Sequence of chain 1.D:
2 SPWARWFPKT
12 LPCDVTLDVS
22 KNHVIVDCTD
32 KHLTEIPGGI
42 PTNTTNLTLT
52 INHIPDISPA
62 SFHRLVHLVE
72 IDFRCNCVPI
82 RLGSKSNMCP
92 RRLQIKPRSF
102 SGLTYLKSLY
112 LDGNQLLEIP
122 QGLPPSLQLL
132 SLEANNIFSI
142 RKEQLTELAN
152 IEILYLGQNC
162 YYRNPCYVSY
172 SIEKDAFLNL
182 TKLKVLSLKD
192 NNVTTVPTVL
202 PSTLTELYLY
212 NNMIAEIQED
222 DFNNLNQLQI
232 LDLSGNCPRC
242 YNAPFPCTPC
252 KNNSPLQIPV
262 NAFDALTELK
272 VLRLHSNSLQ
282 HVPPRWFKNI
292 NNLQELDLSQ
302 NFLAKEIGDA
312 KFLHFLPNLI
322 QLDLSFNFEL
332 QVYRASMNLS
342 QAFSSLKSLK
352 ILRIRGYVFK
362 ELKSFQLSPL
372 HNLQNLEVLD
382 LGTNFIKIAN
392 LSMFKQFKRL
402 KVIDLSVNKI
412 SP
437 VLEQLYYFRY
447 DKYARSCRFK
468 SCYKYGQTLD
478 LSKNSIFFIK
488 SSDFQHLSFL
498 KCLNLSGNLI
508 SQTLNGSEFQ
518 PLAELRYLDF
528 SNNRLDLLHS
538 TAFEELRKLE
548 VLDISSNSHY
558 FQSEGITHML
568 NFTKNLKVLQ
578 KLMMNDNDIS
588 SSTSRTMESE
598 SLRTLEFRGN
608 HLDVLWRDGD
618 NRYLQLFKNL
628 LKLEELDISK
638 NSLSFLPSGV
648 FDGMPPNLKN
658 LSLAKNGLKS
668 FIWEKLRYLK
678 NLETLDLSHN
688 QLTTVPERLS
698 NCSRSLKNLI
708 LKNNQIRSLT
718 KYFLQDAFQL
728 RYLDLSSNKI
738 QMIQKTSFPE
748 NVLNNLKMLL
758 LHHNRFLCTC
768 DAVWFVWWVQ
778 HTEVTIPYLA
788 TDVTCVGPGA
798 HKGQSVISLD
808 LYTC

Sequence of chain 1.B:
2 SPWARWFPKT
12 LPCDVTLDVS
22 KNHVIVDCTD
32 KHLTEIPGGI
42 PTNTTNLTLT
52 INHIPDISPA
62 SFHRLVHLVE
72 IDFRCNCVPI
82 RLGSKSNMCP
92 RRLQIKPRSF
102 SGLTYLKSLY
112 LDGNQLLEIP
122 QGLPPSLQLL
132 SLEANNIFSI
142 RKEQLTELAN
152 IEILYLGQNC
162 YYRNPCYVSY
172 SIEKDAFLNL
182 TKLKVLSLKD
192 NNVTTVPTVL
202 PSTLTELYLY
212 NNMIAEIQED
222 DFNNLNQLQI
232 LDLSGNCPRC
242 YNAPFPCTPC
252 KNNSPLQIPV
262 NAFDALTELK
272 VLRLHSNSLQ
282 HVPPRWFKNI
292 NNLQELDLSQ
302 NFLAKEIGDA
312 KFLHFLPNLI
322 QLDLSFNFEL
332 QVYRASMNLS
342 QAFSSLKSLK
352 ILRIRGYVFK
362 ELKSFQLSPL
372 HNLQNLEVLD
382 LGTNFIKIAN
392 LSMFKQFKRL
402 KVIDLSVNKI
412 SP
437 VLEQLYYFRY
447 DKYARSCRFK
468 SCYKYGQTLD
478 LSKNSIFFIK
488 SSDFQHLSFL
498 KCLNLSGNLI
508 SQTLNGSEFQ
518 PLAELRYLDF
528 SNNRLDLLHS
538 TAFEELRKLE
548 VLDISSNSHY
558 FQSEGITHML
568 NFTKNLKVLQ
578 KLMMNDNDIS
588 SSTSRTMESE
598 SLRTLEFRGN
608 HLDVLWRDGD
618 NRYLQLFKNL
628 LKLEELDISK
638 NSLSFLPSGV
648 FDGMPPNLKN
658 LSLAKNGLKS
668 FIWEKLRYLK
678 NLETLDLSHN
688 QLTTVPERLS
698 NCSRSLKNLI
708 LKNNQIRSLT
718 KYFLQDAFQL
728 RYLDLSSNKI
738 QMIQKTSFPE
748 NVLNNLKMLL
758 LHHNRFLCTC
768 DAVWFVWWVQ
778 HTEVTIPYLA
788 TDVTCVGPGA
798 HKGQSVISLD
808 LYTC

The protein below binds the small molecule below.
Small molecule (SMILES): O=c1ccn([C@@H]2O[C@H](CO[P](=O)(O)O[C@H]3[C@@H](O)[C@H](n4ccc(=O)[nH]c4=O)O[C@@H]3CO[P](=O)(O)O[C@H]3[C@@H](O)[C@H](n4ccc(=O)[nH]c4=O)O[C@@H]3COP(=O)=O)[C@@H](OP(=O)(O)O)[C@H]2O)c(=O)[nH]1

Binding-site contacts:
Ligand atom O3' contacts residue CYS453 of chain 1.D at 3.4 Å (h-bond).
Ligand atom P contacts residue TYR162 of chain 1.D at 3.5 Å.
Ligand atom O2 contacts residue ARG445 of chain 1.D at 3.4 Å (salt-bridge).
Ligand atom O2' contacts residue ALA450 of chain 1.D at 3.5 Å.
Ligand atom O4 contacts residue HIS54 of chain 1.D at 3.0 Å (h-bond).
Ligand atom OP2 contacts residue CYS453 of chain 1.D at 2.7 Å (h-bond).
Ligand atom C6 contacts residue ARG451 of chain 1.D at 3.5 Å.
Ligand atom O3' contacts residue TYR162 of chain 1.D at 3.3 Å (h-bond).
Ligand atom O2' contacts residue ILE52 of chain 1.D at 3.6 Å.
Ligand atom O2 contacts residue CYS76 of chain 1.D at 3.3 Å (h-bond).
Ligand atom O2' contacts residue ARG451 of chain 1.D at 2.6 Å (salt-bridge).
Ligand atom OP1 contacts residue TYR446 of chain 1.D at 3.0 Å (h-bond).
Ligand atom O3' contacts residue GLN159 of chain 1.D at 3.3 Å (h-bond).
Ligand atom O4 contacts residue ARG451 of chain 1.D at 3.0 Å (salt-bridge).
Ligand atom O2 contacts residue GLU134 of chain 1.D at 3.5 Å (salt-bridge).
Ligand atom C4' contacts residue LEU83 of chain 1.D at 3.1 Å (hydrophobic).
Ligand atom OP2 contacts residue LEU83 of chain 1.D at 3.5 Å.
Ligand atom OP1 contacts residue ARG164 of chain 1.D at 3.4 Å (salt-bridge).
Ligand atom O4' contacts residue LEU83 of chain 1.D at 3.6 Å (h-bond).
Ligand atom N1 contacts residue ARG451 of chain 1.D at 3.4 Å (salt-bridge).
Ligand atom O2' contacts residue CYS453 of chain 1.D at 3.4 Å.
Ligand atom O4 contacts residue ARG75 of chain 1.D at 3.2 Å (salt-bridge).
Ligand atom OP1 contacts residue ARG445 of chain 1.D at 2.8 Å (salt-bridge).
Ligand atom OP2 contacts residue ARG164 of chain 1.D at 2.6 Å (salt-bridge).
Ligand atom O5' contacts residue ARG614 of chain 1.B at 3.5 Å (salt-bridge).
Ligand atom OP1 contacts residue TYR162 of chain 1.D at 2.6 Å (h-bond).
Ligand atom O4 contacts residue ASP113 of chain 1.D at 3.3 Å.
Ligand atom O2 contacts residue VAL79 of chain 1.D at 3.4 Å.
Ligand atom O2' contacts residue GLN159 of chain 1.D at 3.3 Å (h-bond).
Ligand atom O2 contacts residue GLN159 of chain 1.D at 3.0 Å (h-bond).
Ligand atom O3' contacts residue ARG445 of chain 1.D at 3.5 Å (salt-bridge).
Ligand atom OP2 contacts residue TYR446 of chain 1.D at 3.5 Å.
Ligand atom C5' contacts residue LEU83 of chain 1.D at 3.2 Å (hydrophobic).
Ligand atom OP2 contacts residue SER452 of chain 1.D at 3.3 Å.
Ligand atom OP2 contacts residue ARG614 of chain 1.B at 3.5 Å (salt-bridge).
Ligand atom OP1 contacts residue ASP447 of chain 1.D at 3.3 Å (salt-bridge).
Ligand atom C2' contacts residue ARG451 of chain 1.D at 3.0 Å.
Ligand atom O4 contacts residue ASN88 of chain 1.D at 3.4 Å (h-bond).
Ligand atom O4' contacts residue GLY84 of chain 1.D at 3.5 Å.
Ligand atom N3 contacts residue GLU134 of chain 1.D at 3.0 Å (salt-bridge).